Sequence of chain 1.A:
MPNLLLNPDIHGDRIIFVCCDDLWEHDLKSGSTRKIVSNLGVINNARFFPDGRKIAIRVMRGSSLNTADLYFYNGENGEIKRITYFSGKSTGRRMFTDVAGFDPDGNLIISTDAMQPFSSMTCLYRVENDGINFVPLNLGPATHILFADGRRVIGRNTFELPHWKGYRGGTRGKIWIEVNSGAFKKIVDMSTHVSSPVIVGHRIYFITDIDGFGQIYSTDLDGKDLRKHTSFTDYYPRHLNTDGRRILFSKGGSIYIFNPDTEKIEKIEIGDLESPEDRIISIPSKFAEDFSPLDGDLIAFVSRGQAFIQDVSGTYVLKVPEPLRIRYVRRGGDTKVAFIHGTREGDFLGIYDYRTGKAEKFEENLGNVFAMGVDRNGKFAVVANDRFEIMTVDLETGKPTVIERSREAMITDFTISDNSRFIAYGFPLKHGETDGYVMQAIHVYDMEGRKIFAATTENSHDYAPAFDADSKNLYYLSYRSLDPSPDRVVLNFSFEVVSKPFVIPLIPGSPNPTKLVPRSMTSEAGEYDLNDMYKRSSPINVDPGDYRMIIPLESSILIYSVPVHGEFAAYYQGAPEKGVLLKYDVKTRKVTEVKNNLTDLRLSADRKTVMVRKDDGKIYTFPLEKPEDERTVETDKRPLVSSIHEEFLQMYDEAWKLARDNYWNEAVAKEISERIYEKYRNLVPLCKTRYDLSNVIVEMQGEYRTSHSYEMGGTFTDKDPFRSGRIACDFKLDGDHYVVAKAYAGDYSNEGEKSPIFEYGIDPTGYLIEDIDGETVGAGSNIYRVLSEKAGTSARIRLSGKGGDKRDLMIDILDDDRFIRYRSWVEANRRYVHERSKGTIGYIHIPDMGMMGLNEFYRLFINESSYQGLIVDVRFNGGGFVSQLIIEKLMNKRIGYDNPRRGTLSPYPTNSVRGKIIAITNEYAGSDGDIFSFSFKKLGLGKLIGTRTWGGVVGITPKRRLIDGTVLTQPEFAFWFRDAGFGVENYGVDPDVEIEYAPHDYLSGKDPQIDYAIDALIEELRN

The small molecule below binds the protein below.
Small molecule (SMILES): CC(C)[C@H](NC(=O)[C@@H](N)CCCN=C(N)N)C(=O)N[C@@H](CCCN=C(N)N)C(=O)N[C@]1(CCCCN)CC1=O

Binding-site contacts:
Ligand atom O contacts residue GLY917 of chain 1.A at 3.2 Å.
Ligand atom O contacts residue THR995 of chain 1.A at 3.0 Å (h-bond).
Ligand atom NZ contacts residue ASP936 of chain 1.C at 3.0 Å (salt-bridge).
Ligand atom NH2 contacts residue TYR609 of chain 1.A at 3.3 Å (h-bond).
Ligand atom CG1 contacts residue ASP936 of chain 1.C at 3.4 Å.
Ligand atom N contacts residue THR995 of chain 1.A at 3.6 Å.
Ligand atom NH1 contacts residue GLU605 of chain 1.A at 3.3 Å (salt-bridge).
Ligand atom NE contacts residue PHE919 of chain 1.A at 3.6 Å.
Ligand atom O contacts residue ASP966 of chain 1.A at 3.1 Å (salt-bridge).
Ligand atom CA contacts residue SER965 of chain 1.A at 3.2 Å.
Ligand atom O contacts residue GLY918 of chain 1.A at 2.9 Å (h-bond).
Ligand atom O contacts residue GLY918 of chain 1.A at 3.5 Å (h-bond).
Ligand atom CA contacts residue HIS746 of chain 1.A at 2.9 Å.
Ligand atom CB contacts residue ASP966 of chain 1.A at 3.3 Å.
Ligand atom C contacts residue ASP966 of chain 1.A at 3.3 Å.
Ligand atom O contacts residue SER965 of chain 1.A at 2.1 Å.
Ligand atom CE contacts residue ILE969 of chain 1.A at 3.5 Å (hydrophobic).
Ligand atom N contacts residue D101 of chain 1.M at 1.5 Å.
Ligand atom C contacts residue GLY918 of chain 1.A at 3.4 Å.
Ligand atom CA contacts residue GLY918 of chain 1.A at 3.1 Å.
Ligand atom CB contacts residue SER965 of chain 1.A at 3.6 Å.
Ligand atom N contacts residue HIS746 of chain 1.A at 3.6 Å (h-bond).
Ligand atom C1 contacts residue SER965 of chain 1.A at 1.6 Å.
Ligand atom CB contacts residue D101 of chain 1.M at 3.0 Å.
Ligand atom C contacts residue SER965 of chain 1.A at 1.9 Å.
Ligand atom CE contacts residue ASP936 of chain 1.C at 3.6 Å.
Ligand atom NH1 contacts residue TYR609 of chain 1.A at 3.4 Å (h-bond).
Ligand atom O contacts residue PHE919 of chain 1.A at 3.2 Å.
Ligand atom C contacts residue HIS746 of chain 1.A at 2.9 Å.
Ligand atom O contacts residue GLY993 of chain 1.A at 3.0 Å.
Ligand atom CD contacts residue ILE969 of chain 1.A at 3.6 Å (hydrophobic).
Ligand atom C1 contacts residue GLY990 of chain 1.A at 3.4 Å.
Ligand atom NE contacts residue TYR609 of chain 1.A at 3.3 Å (h-bond).
Ligand atom NH2 contacts residue PHE531 of chain 1.C at 3.1 Å.
Ligand atom CZ contacts residue TYR609 of chain 1.A at 3.4 Å (hydrophobic).
Ligand atom CA contacts residue D101 of chain 1.M at 2.6 Å.
Ligand atom C contacts residue THR995 of chain 1.A at 3.3 Å.
Ligand atom N contacts residue GLY918 of chain 1.A at 3.2 Å (h-bond).
Ligand atom C1 contacts residue HIS746 of chain 1.A at 1.6 Å.
Ligand atom O contacts residue ILE994 of chain 1.A at 3.2 Å (h-bond).

Sequence of chain 1.C:
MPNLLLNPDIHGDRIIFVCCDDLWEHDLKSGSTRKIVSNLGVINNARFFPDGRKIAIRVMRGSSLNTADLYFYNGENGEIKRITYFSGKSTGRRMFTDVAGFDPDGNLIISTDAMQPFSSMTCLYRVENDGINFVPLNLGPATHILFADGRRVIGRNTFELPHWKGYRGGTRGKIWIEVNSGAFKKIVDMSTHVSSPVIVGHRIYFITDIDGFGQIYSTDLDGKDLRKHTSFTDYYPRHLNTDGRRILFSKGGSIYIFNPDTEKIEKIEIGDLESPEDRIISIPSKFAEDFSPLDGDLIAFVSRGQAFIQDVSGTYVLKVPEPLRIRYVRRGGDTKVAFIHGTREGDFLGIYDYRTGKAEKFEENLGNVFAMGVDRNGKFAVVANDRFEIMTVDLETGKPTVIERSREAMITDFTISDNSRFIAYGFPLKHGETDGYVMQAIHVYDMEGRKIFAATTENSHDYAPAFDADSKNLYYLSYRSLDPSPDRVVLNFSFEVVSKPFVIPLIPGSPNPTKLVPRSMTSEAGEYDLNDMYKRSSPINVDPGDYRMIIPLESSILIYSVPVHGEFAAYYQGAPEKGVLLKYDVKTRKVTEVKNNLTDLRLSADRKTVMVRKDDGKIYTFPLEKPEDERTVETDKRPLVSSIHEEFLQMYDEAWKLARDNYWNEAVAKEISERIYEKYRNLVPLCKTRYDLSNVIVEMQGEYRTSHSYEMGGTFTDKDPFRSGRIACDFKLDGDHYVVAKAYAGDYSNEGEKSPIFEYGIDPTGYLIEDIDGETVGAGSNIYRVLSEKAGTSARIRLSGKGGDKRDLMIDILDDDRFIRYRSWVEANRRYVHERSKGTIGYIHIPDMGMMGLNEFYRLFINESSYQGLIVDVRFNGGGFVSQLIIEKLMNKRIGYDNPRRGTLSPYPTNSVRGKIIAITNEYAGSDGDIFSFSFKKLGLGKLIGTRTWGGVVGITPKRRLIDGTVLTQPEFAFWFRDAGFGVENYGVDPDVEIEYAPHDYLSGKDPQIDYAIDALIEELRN